Sequence of chain 1.C:
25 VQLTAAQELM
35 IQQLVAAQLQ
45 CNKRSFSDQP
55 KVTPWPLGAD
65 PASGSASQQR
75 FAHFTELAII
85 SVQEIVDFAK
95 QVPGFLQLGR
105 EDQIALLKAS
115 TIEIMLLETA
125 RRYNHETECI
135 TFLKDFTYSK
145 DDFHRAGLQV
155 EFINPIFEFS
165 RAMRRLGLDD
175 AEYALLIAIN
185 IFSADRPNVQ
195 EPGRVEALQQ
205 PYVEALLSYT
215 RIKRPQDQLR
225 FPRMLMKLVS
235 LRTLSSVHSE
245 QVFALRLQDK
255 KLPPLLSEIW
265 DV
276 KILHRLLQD

Binding-site contacts:
Ligand atom F2 contacts residue THR79 of chain 1.C at 3.5 Å.
Ligand atom C3 contacts residue LEU152 of chain 1.C at 3.8 Å (hydrophobic).
Ligand atom C1 contacts residue HIS242 of chain 1.C at 3.6 Å.
Ligand atom C15 contacts residue LEU81 of chain 1.C at 3.9 Å (hydrophobic).
Ligand atom C20 contacts residue THR123 of chain 1.C at 3.4 Å.
Ligand atom C20 contacts residue PHE136 of chain 1.C at 3.7 Å (hydrophobic).
Ligand atom C8 contacts residue ALA82 of chain 1.C at 3.9 Å (hydrophobic).
Ligand atom C15 contacts residue PHE136 of chain 1.C at 3.4 Å (hydrophobic).
Ligand atom C14 contacts residue PHE136 of chain 1.C at 3.3 Å (hydrophobic).
Ligand atom C8 contacts residue PHE136 of chain 1.C at 3.8 Å (hydrophobic).
Ligand atom C5 contacts residue TRP264 of chain 1.C at 3.9 Å (hydrophobic).
Ligand atom O1 contacts residue HIS242 of chain 1.C at 3.1 Å (h-bond).
Ligand atom O1 contacts residue GLN245 of chain 1.C at 3.2 Å.
Ligand atom C19 contacts residue GLU122 of chain 1.C at 3.8 Å.
Ligand atom F3 contacts residue LEU152 of chain 1.C at 3.1 Å.
Ligand atom O2 contacts residue LEU137 of chain 1.C at 2.8 Å (h-bond).
Ligand atom C13 contacts residue PHE147 of chain 1.C at 3.8 Å (hydrophobic).
Ligand atom N5 contacts residue THR123 of chain 1.C at 3.7 Å.
Ligand atom C6 contacts residue PHE78 of chain 1.C at 3.6 Å (hydrophobic).
Ligand atom C17 contacts residue LEU81 of chain 1.C at 3.3 Å (hydrophobic).
Ligand atom N4 contacts residue PHE136 of chain 1.C at 3.6 Å.
Ligand atom F1 contacts residue LEU256 of chain 1.C at 3.2 Å.
Ligand atom C17 contacts residue LEU137 of chain 1.C at 3.8 Å (hydrophobic).
Ligand atom C21 contacts residue LEU152 of chain 1.C at 3.9 Å (hydrophobic).
Ligand atom O2 contacts residue PHE136 of chain 1.C at 3.6 Å.
Ligand atom C8 contacts residue LEU81 of chain 1.C at 3.9 Å (hydrophobic).
Ligand atom C1 contacts residue TRP264 of chain 1.C at 3.9 Å (hydrophobic).
Ligand atom C1 contacts residue LEU249 of chain 1.C at 3.9 Å (hydrophobic).
Ligand atom C5 contacts residue HIS242 of chain 1.C at 3.6 Å.
Ligand atom F1 contacts residue THR79 of chain 1.C at 3.9 Å.
Ligand atom C10 contacts residue MET119 of chain 1.C at 3.6 Å (hydrophobic).
Ligand atom C17 contacts residue PHE136 of chain 1.C at 3.8 Å (hydrophobic).
Ligand atom O2 contacts residue ARG126 of chain 1.C at 3.8 Å.
Ligand atom C12 contacts residue LEU120 of chain 1.C at 3.8 Å (hydrophobic).
Ligand atom N5 contacts residue MET119 of chain 1.C at 3.5 Å.
Ligand atom F3 contacts residue LEU249 of chain 1.C at 3.7 Å.
Ligand atom C16 contacts residue PHE136 of chain 1.C at 3.5 Å (hydrophobic).
Ligand atom C9 contacts residue MET119 of chain 1.C at 3.5 Å (hydrophobic).
Ligand atom F3 contacts residue PHE75 of chain 1.C at 3.7 Å.
Ligand atom C20 contacts residue MET119 of chain 1.C at 3.9 Å (hydrophobic).

The small molecule below binds the protein below.
Small molecule (SMILES): CC(C)[C@@H]1c2nn(-c3cccc(S(C)(=O)=O)c3)cc2CN1c1ncc(CO)c(C(F)(F)F)n1